Binding-site contacts:
Ligand atom O3 contacts residue ASN153 of chain 1.A at 3.6 Å.
Ligand atom N2 contacts residue ASN161 of chain 1.A at 2.9 Å (h-bond).
Ligand atom C6 contacts residue GLY148 of chain 1.A at 3.9 Å.
Ligand atom O6 contacts residue VAL169 of chain 1.A at 3.4 Å.
Ligand atom C2 contacts residue TYR151 of chain 1.A at 3.4 Å (hydrophobic).
Ligand atom C8 contacts residue ASN153 of chain 1.A at 3.4 Å.
Ligand atom C8 contacts residue HIS175 of chain 1.A at 3.7 Å.
Ligand atom O6 contacts residue TRP176 of chain 1.A at 4.0 Å.
Ligand atom C8 contacts residue TRP176 of chain 1.A at 4.0 Å (hydrophobic).
Ligand atom O7 contacts residue VAL169 of chain 1.A at 3.7 Å.
Ligand atom O7 contacts residue ASN153 of chain 1.A at 2.8 Å (h-bond).
Ligand atom C1 contacts residue ASN161 of chain 1.A at 1.4 Å.
Ligand atom C1 contacts residue TYR151 of chain 1.A at 3.5 Å (hydrophobic).
Ligand atom C1 contacts residue CYS149 of chain 1.A at 4.1 Å (hydrophobic).
Ligand atom C8 contacts residue THR171 of chain 1.A at 4.0 Å.
Ligand atom O3 contacts residue HIS175 of chain 1.A at 3.6 Å.
Ligand atom C3 contacts residue ASN161 of chain 1.A at 3.8 Å.
Ligand atom O5 contacts residue CYS149 of chain 1.A at 3.1 Å (h-bond).
Ligand atom C5 contacts residue ASN161 of chain 1.A at 3.6 Å.
Ligand atom C7 contacts residue VAL169 of chain 1.A at 4.0 Å (hydrophobic).
Ligand atom C6 contacts residue VAL169 of chain 1.A at 4.0 Å (hydrophobic).
Ligand atom C8 contacts residue VAL169 of chain 1.A at 3.8 Å (hydrophobic).
Ligand atom O7 contacts residue TYR151 of chain 1.A at 3.5 Å (h-bond).
Ligand atom N2 contacts residue ASN153 of chain 1.A at 3.9 Å.
Ligand atom C4 contacts residue TYR151 of chain 1.A at 3.9 Å (hydrophobic).
Ligand atom O7 contacts residue ASN161 of chain 1.A at 3.8 Å.
Ligand atom C5 contacts residue CYS149 of chain 1.A at 3.9 Å (hydrophobic).
Ligand atom O5 contacts residue ASN161 of chain 1.A at 2.3 Å (h-bond).
Ligand atom O3 contacts residue TYR151 of chain 1.A at 3.9 Å.
Ligand atom C6 contacts residue CYS149 of chain 1.A at 3.6 Å (hydrophobic).
Ligand atom O6 contacts residue GLY148 of chain 1.A at 3.9 Å.
Ligand atom O6 contacts residue CYS149 of chain 1.A at 2.8 Å (h-bond).
Ligand atom C7 contacts residue ASN153 of chain 1.A at 3.4 Å.
Ligand atom C8 contacts residue ILE179 of chain 1.A at 3.6 Å (hydrophobic).
Ligand atom C7 contacts residue ASN161 of chain 1.A at 3.5 Å.
Ligand atom O6 contacts residue ASN153 of chain 1.A at 3.8 Å.
Ligand atom C7 contacts residue HIS175 of chain 1.A at 3.8 Å.
Ligand atom O5 contacts residue TYR151 of chain 1.A at 3.6 Å.
Ligand atom C2 contacts residue ASN161 of chain 1.A at 2.5 Å.
Ligand atom O7 contacts residue SER152 of chain 1.A at 3.5 Å.

This protein binds this small molecule.
Small molecule (SMILES): CC(=O)N[C@H]1[C@H](O[C@H]2[C@H](O)[C@@H](NC(C)=O)CO[C@@H]2CO)O[C@H](CO)[C@@H](O)[C@@H]1O

Sequence of chain 1.A:
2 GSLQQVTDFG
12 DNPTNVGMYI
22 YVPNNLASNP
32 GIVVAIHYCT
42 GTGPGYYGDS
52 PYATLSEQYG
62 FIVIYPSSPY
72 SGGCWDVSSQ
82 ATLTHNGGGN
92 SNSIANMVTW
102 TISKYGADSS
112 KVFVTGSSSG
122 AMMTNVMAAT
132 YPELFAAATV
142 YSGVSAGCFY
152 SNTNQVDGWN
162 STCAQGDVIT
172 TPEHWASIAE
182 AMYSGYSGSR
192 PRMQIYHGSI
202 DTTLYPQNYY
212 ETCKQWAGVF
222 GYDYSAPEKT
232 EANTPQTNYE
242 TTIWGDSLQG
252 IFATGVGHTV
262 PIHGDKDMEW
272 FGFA